This small molecule binds to this protein.
Small molecule (SMILES): CCC1=C[C@H]2C[C@@H](C(=O)OC)C3=Nc4ccccc4C3CC[N+](=C1)C2

Binding-site contacts:
Ligand atom C9 contacts residue TYR226 of chain 1.G at 3.5 Å (hydrophobic).
Ligand atom C20 contacts residue SER173 of chain 1.G at 3.7 Å.
Ligand atom C17 contacts residue ILE269 of chain 1.G at 3.5 Å (hydrophobic).
Ligand atom C20 contacts residue PRO174 of chain 1.G at 3.6 Å (hydrophobic).
Ligand atom C1 contacts residue LEU87 of chain 1.G at 3.9 Å (hydrophobic).
Ligand atom O2 contacts residue ALA83 of chain 1.G at 3.6 Å.
Ligand atom C2 contacts residue HIS32 of chain 1.G at 3.4 Å.
Ligand atom C18 contacts residue ASN222 of chain 1.G at 3.2 Å.
Ligand atom C11 contacts residue SER173 of chain 1.G at 3.4 Å.
Ligand atom N1 contacts residue TYR305 of chain 1.G at 2.9 Å (h-bond).
Ligand atom C17 contacts residue PHE306 of chain 1.G at 3.9 Å (hydrophobic).
Ligand atom N1 contacts residue SER173 of chain 1.G at 3.9 Å.
Ligand atom O2 contacts residue GLY84 of chain 1.G at 2.6 Å (h-bond).
Ligand atom C21 contacts residue TYR206 of chain 1.G at 3.2 Å (hydrophobic).
Ligand atom C4 contacts residue TYR305 of chain 1.G at 3.8 Å (hydrophobic).
Ligand atom C3 contacts residue ALA83 of chain 1.G at 3.9 Å (hydrophobic).
Ligand atom C12 contacts residue SER173 of chain 1.G at 3.9 Å.
Ligand atom C20 contacts residue GLY84 of chain 1.G at 3.8 Å.
Ligand atom N2 contacts residue ILE269 of chain 1.G at 3.9 Å.
Ligand atom C5 contacts residue TYR305 of chain 1.G at 3.6 Å (hydrophobic).
Ligand atom C7 contacts residue ALA83 of chain 1.G at 3.5 Å (hydrophobic).
Ligand atom C3 contacts residue PHE306 of chain 1.G at 4.0 Å (hydrophobic).
Ligand atom C5 contacts residue ALA83 of chain 1.G at 3.4 Å (hydrophobic).
Ligand atom C16 contacts residue ILE269 of chain 1.G at 3.7 Å (hydrophobic).
Ligand atom C10 contacts residue TYR19 of chain 1.G at 3.3 Å (hydrophobic).
Ligand atom C4 contacts residue ALA83 of chain 1.G at 3.5 Å (hydrophobic).
Ligand atom C1 contacts residue TYR19 of chain 1.G at 3.5 Å (hydrophobic).
Ligand atom O2 contacts residue PRO174 of chain 1.G at 3.2 Å.
Ligand atom C10 contacts residue TYR226 of chain 1.G at 3.5 Å (hydrophobic).
Ligand atom C19 contacts residue PHE219 of chain 1.G at 3.7 Å (hydrophobic).
Ligand atom C3 contacts residue HIS32 of chain 1.G at 3.6 Å.
Ligand atom C6 contacts residue ALA83 of chain 1.G at 3.6 Å (hydrophobic).
Ligand atom C4 contacts residue PHE94 of chain 1.G at 3.7 Å (hydrophobic).
Ligand atom C21 contacts residue PRO174 of chain 1.G at 3.6 Å (hydrophobic).
Ligand atom N1 contacts residue ALA83 of chain 1.G at 3.4 Å.
Ligand atom C13 contacts residue ILE269 of chain 1.G at 3.9 Å (hydrophobic).
Ligand atom C8 contacts residue ALA83 of chain 1.G at 3.7 Å (hydrophobic).
Ligand atom C19 contacts residue ASN222 of chain 1.G at 3.8 Å.
Ligand atom C4 contacts residue PHE306 of chain 1.G at 3.9 Å (hydrophobic).
Ligand atom N2 contacts residue TYR19 of chain 1.G at 3.8 Å.

Sequence of chain 1.G:
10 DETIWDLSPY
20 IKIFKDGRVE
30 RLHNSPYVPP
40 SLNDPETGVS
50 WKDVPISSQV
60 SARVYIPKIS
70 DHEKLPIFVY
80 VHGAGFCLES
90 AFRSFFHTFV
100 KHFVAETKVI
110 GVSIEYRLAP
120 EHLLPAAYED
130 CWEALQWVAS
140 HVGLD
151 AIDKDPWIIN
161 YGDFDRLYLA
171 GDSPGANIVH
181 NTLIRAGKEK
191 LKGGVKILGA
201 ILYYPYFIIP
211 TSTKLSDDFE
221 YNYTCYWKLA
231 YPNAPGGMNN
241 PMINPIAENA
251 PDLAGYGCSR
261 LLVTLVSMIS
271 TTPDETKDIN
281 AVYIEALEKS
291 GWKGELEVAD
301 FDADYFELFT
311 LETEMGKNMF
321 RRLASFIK